The small molecule below binds the protein below.
Small molecule (SMILES): CC(=O)N[C@@H]1[C@@H](O)[C@H](O)[C@@H](CO)O[C@H]1O

Sequence of chain 3.A:
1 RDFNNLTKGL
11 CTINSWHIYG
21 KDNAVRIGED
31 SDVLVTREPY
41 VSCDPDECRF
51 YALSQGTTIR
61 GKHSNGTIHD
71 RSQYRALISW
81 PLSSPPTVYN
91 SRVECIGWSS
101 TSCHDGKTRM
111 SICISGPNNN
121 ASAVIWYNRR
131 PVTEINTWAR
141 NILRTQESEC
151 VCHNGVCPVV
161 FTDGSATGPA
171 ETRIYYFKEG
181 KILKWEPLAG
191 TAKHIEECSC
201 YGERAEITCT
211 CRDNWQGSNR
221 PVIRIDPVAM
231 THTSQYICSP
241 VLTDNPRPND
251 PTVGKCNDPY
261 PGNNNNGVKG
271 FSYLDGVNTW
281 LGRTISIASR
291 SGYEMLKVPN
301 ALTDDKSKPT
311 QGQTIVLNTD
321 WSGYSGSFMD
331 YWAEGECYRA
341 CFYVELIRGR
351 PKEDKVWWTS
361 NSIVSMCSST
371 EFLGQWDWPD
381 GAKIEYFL

Binding-site contacts:
Ligand atom C4 contacts residue ASN65 of chain 3.A at 4.2 Å.
Ligand atom C5 contacts residue ASN65 of chain 3.A at 3.6 Å.
Ligand atom C1 contacts residue TRP357 of chain 3.A at 3.7 Å (hydrophobic).
Ligand atom C2 contacts residue TRP357 of chain 3.A at 4.2 Å (hydrophobic).
Ligand atom O4 contacts residue TRP357 of chain 3.A at 4.1 Å.
Ligand atom O7 contacts residue ASN65 of chain 3.A at 3.5 Å (h-bond).
Ligand atom O5 contacts residue ASN65 of chain 3.A at 2.3 Å (h-bond).
Ligand atom C3 contacts residue TRP357 of chain 3.A at 4.0 Å (hydrophobic).
Ligand atom C4 contacts residue TRP357 of chain 3.A at 4.4 Å (hydrophobic).
Ligand atom N2 contacts residue TRP357 of chain 3.A at 3.5 Å (h-bond).
Ligand atom O5 contacts residue TRP357 of chain 3.A at 4.4 Å.
Ligand atom N2 contacts residue ASN65 of chain 3.A at 2.9 Å (h-bond).
Ligand atom C7 contacts residue ASN65 of chain 3.A at 3.4 Å.
Ligand atom C1 contacts residue ASN65 of chain 3.A at 1.4 Å.
Ligand atom C2 contacts residue ASN65 of chain 3.A at 2.4 Å.
Ligand atom C7 contacts residue TRP357 of chain 3.A at 4.0 Å (hydrophobic).
Ligand atom C3 contacts residue ASN65 of chain 3.A at 3.8 Å.
Ligand atom C5 contacts residue TRP357 of chain 3.A at 3.9 Å (hydrophobic).
Ligand atom C8 contacts residue TRP357 of chain 3.A at 3.4 Å (hydrophobic).